Binding-site contacts:
Ligand atom C5 contacts residue ASN154 of chain 45.E at 3.6 Å.
Ligand atom C7 contacts residue ASN154 of chain 45.E at 3.6 Å.
Ligand atom O5 contacts residue ASN154 of chain 45.E at 2.4 Å (h-bond).
Ligand atom C4 contacts residue ASN154 of chain 45.E at 4.2 Å.
Ligand atom C1 contacts residue ASN154 of chain 45.E at 1.4 Å.
Ligand atom C1 contacts residue SER157 of chain 45.E at 4.2 Å.
Ligand atom C2 contacts residue ASN154 of chain 45.E at 2.5 Å.
Ligand atom C3 contacts residue ASN154 of chain 45.E at 3.8 Å.
Ligand atom O7 contacts residue ASN154 of chain 45.E at 4.0 Å.
Ligand atom C1 contacts residue SER156 of chain 45.E at 4.5 Å.
Ligand atom C8 contacts residue ASN154 of chain 45.E at 4.0 Å.
Ligand atom N2 contacts residue ASN154 of chain 45.E at 2.9 Å (h-bond).
Ligand atom O5 contacts residue SER157 of chain 45.E at 3.9 Å.

This protein binds this small molecule.
Small molecule (SMILES): CC(=O)N[C@@H]1[C@@H](O)[C@H](O)[C@@H](CO)O[C@H]1O

Sequence of chain 45.E:
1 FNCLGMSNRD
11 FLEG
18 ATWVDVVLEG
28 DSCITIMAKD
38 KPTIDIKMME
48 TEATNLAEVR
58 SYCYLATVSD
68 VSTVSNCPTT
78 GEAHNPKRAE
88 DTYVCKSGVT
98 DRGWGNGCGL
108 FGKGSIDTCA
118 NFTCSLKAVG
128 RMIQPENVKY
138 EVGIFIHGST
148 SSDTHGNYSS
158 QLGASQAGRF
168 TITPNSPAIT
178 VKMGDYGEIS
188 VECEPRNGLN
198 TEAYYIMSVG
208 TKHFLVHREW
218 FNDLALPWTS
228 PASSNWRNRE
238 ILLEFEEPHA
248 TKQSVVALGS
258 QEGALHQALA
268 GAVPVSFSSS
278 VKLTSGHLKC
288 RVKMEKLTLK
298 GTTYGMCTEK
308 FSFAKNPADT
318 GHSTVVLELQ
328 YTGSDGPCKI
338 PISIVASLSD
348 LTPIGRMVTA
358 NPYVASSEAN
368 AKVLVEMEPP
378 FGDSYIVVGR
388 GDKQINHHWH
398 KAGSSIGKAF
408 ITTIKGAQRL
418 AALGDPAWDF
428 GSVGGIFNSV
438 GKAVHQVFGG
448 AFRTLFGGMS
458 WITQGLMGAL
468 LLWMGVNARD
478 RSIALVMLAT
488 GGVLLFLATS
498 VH